Binding-site contacts:
Ligand atom C6 contacts residue VAL499 of chain 2.A at 3.5 Å (hydrophobic).
Ligand atom C4 contacts residue HIS525 of chain 2.A at 3.5 Å.
Ligand atom C8 contacts residue ASP336 of chain 2.A at 3.5 Å.
Ligand atom C11 contacts residue TYR384 of chain 2.A at 3.3 Å (hydrophobic).
Ligand atom N10 contacts residue ASP336 of chain 2.A at 2.6 Å (salt-bridge).
Ligand atom C14 contacts residue TRP337 of chain 2.A at 3.8 Å (hydrophobic).
Ligand atom C6 contacts residue HIS525 of chain 2.A at 3.6 Å.
Ligand atom C19 contacts residue TYR384 of chain 2.A at 3.7 Å (hydrophobic).
Ligand atom C11 contacts residue ASP336 of chain 2.A at 3.7 Å.
Ligand atom N10 contacts residue TYR467 of chain 2.A at 3.6 Å (h-bond).
Ligand atom C17 contacts residue TRP337 of chain 2.A at 3.5 Å (hydrophobic).
Ligand atom C22 contacts residue LEU409 of chain 2.A at 3.5 Å (hydrophobic).
Ligand atom C23 contacts residue PHE268 of chain 2.A at 3.6 Å (hydrophobic).
Ligand atom O12 contacts residue GLN385 of chain 2.A at 3.9 Å.
Ligand atom O12 contacts residue TYR384 of chain 2.A at 2.7 Å (h-bond).
Ligand atom C21 contacts residue PHE388 of chain 2.A at 3.7 Å (hydrophobic).
Ligand atom C1 contacts residue HIS525 of chain 2.A at 3.6 Å.
Ligand atom O12 contacts residue TYR467 of chain 2.A at 2.6 Å (h-bond).
Ligand atom C9 contacts residue ASP336 of chain 2.A at 3.1 Å.
Ligand atom C14 contacts residue ASP336 of chain 2.A at 3.2 Å.
Ligand atom C5 contacts residue VAL499 of chain 2.A at 3.7 Å (hydrophobic).
Ligand atom C22 contacts residue PHE268 of chain 2.A at 3.6 Å (hydrophobic).
Ligand atom C16 contacts residue TRP337 of chain 2.A at 3.9 Å (hydrophobic).
Ligand atom C5 contacts residue HIS525 of chain 2.A at 3.5 Å.
Ligand atom C2 contacts residue MET420 of chain 2.A at 3.8 Å (hydrophobic).
Ligand atom C19 contacts residue MET420 of chain 2.A at 3.7 Å (hydrophobic).
Ligand atom C7 contacts residue HIS525 of chain 2.A at 3.6 Å.
Ligand atom C20 contacts residue TYR384 of chain 2.A at 3.6 Å (hydrophobic).
Ligand atom C3 contacts residue TRP526 of chain 2.A at 3.5 Å (hydrophobic).
Ligand atom O12 contacts residue TRP337 of chain 2.A at 3.9 Å.
Ligand atom C6 contacts residue ASP497 of chain 2.A at 3.8 Å.
Ligand atom C3 contacts residue HIS525 of chain 2.A at 3.8 Å.
Ligand atom C11 contacts residue TYR467 of chain 2.A at 3.2 Å (hydrophobic).
Ligand atom N13 contacts residue TRP337 of chain 2.A at 3.5 Å (h-bond).
Ligand atom C11 contacts residue TRP337 of chain 2.A at 3.7 Å (hydrophobic).
Ligand atom C17 contacts residue GLN385 of chain 2.A at 3.7 Å.
Ligand atom C8 contacts residue TYR384 of chain 2.A at 3.8 Å (hydrophobic).
Ligand atom C16 contacts residue MET340 of chain 2.A at 3.8 Å (hydrophobic).
Ligand atom C9 contacts residue TYR467 of chain 2.A at 3.4 Å (hydrophobic).
Ligand atom C8 contacts residue HIS525 of chain 2.A at 3.7 Å.

Sequence of chain 2.A:
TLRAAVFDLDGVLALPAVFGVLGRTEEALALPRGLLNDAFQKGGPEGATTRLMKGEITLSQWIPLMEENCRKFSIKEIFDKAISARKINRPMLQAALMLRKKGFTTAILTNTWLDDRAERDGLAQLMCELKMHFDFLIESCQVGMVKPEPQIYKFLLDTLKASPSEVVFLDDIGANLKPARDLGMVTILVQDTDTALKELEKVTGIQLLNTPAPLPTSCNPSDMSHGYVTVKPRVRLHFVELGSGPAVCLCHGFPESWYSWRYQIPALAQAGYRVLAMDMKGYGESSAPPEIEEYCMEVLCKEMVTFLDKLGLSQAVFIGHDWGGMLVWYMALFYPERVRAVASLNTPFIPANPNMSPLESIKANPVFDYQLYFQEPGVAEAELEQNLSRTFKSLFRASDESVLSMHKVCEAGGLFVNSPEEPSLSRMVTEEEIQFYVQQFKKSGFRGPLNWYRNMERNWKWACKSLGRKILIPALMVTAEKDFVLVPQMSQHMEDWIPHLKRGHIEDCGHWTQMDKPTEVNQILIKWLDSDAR

The protein below binds the small molecule below.
Small molecule (SMILES): O=C(NCCC(c1ccccc1)c1ccccc1)n1cccc1